A protein and the small-molecule ligand that binds it are described below.
Small molecule (SMILES): CC(C)[C@H](NC(=O)[C@@H](NC(=O)[C@H](C)NC(=O)[C@@H]1CCCN1C(=O)[C@@H](N)Cc1ccccc1)[C@@H](C)OP(=O)(O)O)C(=O)O

Sequence of chain 2.A:
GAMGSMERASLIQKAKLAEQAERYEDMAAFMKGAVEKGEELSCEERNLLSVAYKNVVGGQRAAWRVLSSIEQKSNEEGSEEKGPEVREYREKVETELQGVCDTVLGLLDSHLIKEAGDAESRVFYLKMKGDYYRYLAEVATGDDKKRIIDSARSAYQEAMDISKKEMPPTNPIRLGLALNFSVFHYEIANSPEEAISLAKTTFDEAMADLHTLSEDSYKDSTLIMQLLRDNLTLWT

Binding-site contacts:
Ligand atom C contacts residue LYS127 of chain 2.A at 3.7 Å.
Ligand atom C contacts residue ASN180 of chain 2.A at 3.6 Å.
Ligand atom P contacts residue TYR135 of chain 2.A at 3.7 Å.
Ligand atom O contacts residue VAL183 of chain 2.A at 3.5 Å.
Ligand atom CG2 contacts residue GLY176 of chain 2.A at 3.5 Å.
Ligand atom P contacts residue ARG61 of chain 2.A at 3.7 Å.
Ligand atom CA contacts residue ASN231 of chain 2.A at 3.7 Å.
Ligand atom CA contacts residue ASN180 of chain 2.A at 3.2 Å.
Ligand atom CA contacts residue LEU179 of chain 2.A at 3.8 Å (hydrophobic).
Ligand atom O contacts residue LEU179 of chain 2.A at 3.5 Å.
Ligand atom O contacts residue LYS54 of chain 2.A at 3.9 Å.
Ligand atom O3P contacts residue ARG134 of chain 2.A at 2.9 Å (salt-bridge).
Ligand atom CG1 contacts residue LEU227 of chain 2.A at 3.4 Å (hydrophobic).
Ligand atom CE1 contacts residue ARG65 of chain 2.A at 3.7 Å.
Ligand atom O2P contacts residue ARG134 of chain 2.A at 2.8 Å (salt-bridge).
Ligand atom CB contacts residue ASN231 of chain 2.A at 3.6 Å.
Ligand atom CB contacts residue TRP235 of chain 2.A at 3.8 Å (hydrophobic).
Ligand atom CG1 contacts residue LEU179 of chain 2.A at 3.9 Å (hydrophobic).
Ligand atom C contacts residue ASN231 of chain 2.A at 3.7 Å.
Ligand atom O contacts residue ASN180 of chain 2.A at 2.9 Å (h-bond).
Ligand atom CG2 contacts residue VAL183 of chain 2.A at 3.7 Å (hydrophobic).
Ligand atom N contacts residue ASN231 of chain 2.A at 2.8 Å (h-bond).
Ligand atom CG contacts residue VAL183 of chain 2.A at 3.8 Å (hydrophobic).
Ligand atom CZ contacts residue ARG65 of chain 2.A at 3.6 Å.
Ligand atom O contacts residue LYS127 of chain 2.A at 2.8 Å (salt-bridge).
Ligand atom O2P contacts residue ARG61 of chain 2.A at 3.0 Å (salt-bridge).
Ligand atom CG2 contacts residue ASN180 of chain 2.A at 3.5 Å.
Ligand atom O contacts residue ASN231 of chain 2.A at 3.0 Å (h-bond).
Ligand atom CA contacts residue ASN231 of chain 2.A at 3.6 Å.
Ligand atom O3P contacts residue TYR135 of chain 2.A at 2.6 Å (h-bond).
Ligand atom O1P contacts residue ARG61 of chain 2.A at 3.0 Å (salt-bridge).
Ligand atom CG2 contacts residue ARG134 of chain 2.A at 3.7 Å.
Ligand atom CD1 contacts residue ARG65 of chain 2.A at 3.7 Å.
Ligand atom P contacts residue ARG134 of chain 2.A at 3.8 Å.
Ligand atom CD2 contacts residue ARG65 of chain 2.A at 3.8 Å.
Ligand atom CB contacts residue VAL183 of chain 2.A at 3.8 Å (hydrophobic).
Ligand atom CG contacts residue ARG65 of chain 2.A at 3.7 Å.
Ligand atom CB contacts residue ASN231 of chain 2.A at 3.6 Å.
Ligand atom CB contacts residue ASN180 of chain 2.A at 3.1 Å.
Ligand atom N contacts residue ASN180 of chain 2.A at 3.0 Å (h-bond).